Sequence of chain 54.K:
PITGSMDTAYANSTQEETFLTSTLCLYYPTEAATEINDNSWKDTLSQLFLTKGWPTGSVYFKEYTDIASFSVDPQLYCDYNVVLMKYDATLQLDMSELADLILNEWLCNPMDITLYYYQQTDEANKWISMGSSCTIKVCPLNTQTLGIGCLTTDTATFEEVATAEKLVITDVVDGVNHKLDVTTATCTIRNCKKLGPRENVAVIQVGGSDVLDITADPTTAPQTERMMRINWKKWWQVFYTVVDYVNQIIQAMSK

A protein and the small-molecule ligand that binds it are described below.
Small molecule (SMILES): CC(=O)N[C@H]1[C@H](O[C@H]2[C@H](O)[C@@H](NC(C)=O)CO[C@@H]2CO)O[C@H](CO)[C@@H](O)[C@@H]1O

Binding-site contacts:
Ligand atom O5 contacts residue ASN12 of chain 54.K at 2.8 Å (h-bond).
Ligand atom N2 contacts residue ASN12 of chain 54.K at 3.8 Å.
Ligand atom C1 contacts residue ASN12 of chain 54.K at 2.2 Å.
Ligand atom O7 contacts residue ASN12 of chain 54.K at 3.6 Å.
Ligand atom C2 contacts residue ASN12 of chain 54.K at 3.3 Å.
Ligand atom C7 contacts residue ASN12 of chain 54.K at 3.9 Å.
Ligand atom C5 contacts residue ASN12 of chain 54.K at 4.2 Å.